This protein binds this small molecule.
Small molecule (SMILES): CC(=O)N[C@@H]1[C@@H](O)[C@H](O)[C@@H](CO)O[C@H]1O

Sequence of chain 1.C:
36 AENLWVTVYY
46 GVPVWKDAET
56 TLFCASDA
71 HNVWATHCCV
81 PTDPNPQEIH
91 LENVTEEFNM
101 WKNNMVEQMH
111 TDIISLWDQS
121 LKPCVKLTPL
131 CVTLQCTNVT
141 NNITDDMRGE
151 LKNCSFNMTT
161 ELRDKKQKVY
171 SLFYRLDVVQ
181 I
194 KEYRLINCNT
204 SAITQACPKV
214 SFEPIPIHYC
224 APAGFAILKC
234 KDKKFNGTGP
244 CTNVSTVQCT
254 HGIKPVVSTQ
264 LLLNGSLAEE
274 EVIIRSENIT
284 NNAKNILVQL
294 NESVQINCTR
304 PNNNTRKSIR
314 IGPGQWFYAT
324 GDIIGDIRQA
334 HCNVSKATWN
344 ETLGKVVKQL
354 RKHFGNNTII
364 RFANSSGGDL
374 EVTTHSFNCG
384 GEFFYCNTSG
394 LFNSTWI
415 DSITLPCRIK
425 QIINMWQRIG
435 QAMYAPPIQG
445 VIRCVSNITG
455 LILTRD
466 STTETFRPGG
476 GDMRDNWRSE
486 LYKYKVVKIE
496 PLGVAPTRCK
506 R

Binding-site contacts:
Ligand atom C4 contacts residue ASN157 of chain 1.C at 4.4 Å.
Ligand atom C2 contacts residue ASN157 of chain 1.C at 2.6 Å.
Ligand atom O5 contacts residue ASN157 of chain 1.C at 2.5 Å (h-bond).
Ligand atom C5 contacts residue ASN157 of chain 1.C at 3.8 Å.
Ligand atom C8 contacts residue LYS168 of chain 1.C at 4.2 Å.
Ligand atom C8 contacts residue PHE156 of chain 1.C at 3.6 Å (hydrophobic).
Ligand atom C1 contacts residue ASN157 of chain 1.C at 1.5 Å.
Ligand atom O7 contacts residue ASN157 of chain 1.C at 3.7 Å.
Ligand atom C7 contacts residue ASN157 of chain 1.C at 3.6 Å.
Ligand atom N2 contacts residue ASN157 of chain 1.C at 3.0 Å (h-bond).
Ligand atom C8 contacts residue ASN157 of chain 1.C at 4.1 Å.
Ligand atom C8 contacts residue GLN135 of chain 1.C at 4.3 Å.
Ligand atom O7 contacts residue PHE156 of chain 1.C at 4.4 Å.
Ligand atom C7 contacts residue PHE156 of chain 1.C at 4.3 Å (hydrophobic).
Ligand atom C8 contacts residue SER155 of chain 1.C at 3.8 Å.
Ligand atom C3 contacts residue ASN157 of chain 1.C at 3.9 Å.